Sequence of chain 1.D:
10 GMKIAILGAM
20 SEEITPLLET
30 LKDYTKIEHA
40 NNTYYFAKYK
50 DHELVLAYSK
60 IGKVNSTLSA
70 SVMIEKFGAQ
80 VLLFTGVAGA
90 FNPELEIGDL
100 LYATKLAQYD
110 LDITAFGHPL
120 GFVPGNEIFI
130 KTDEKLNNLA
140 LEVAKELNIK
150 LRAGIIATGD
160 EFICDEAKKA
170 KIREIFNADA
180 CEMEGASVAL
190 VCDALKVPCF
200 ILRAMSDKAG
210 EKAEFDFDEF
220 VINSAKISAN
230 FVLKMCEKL

A small-molecule ligand and the protein it binds are described below.
Small molecule (SMILES): CCCCSC[C@H]1CN(Cc2c[nH]c3c(N)ncnc23)C[C@@H]1O

Binding-site contacts:
Ligand atom C2 contacts residue GLU160 of chain 1.D at 3.6 Å.
Ligand atom C8 contacts residue ASP206 of chain 1.D at 3.8 Å.
Ligand atom N6 contacts residue ALA208 of chain 1.D at 3.8 Å.
Ligand atom O3' contacts residue ALA18 of chain 1.D at 3.5 Å.
Ligand atom N1 contacts residue CYS180 of chain 1.D at 3.6 Å (h-bond).
Ligand atom O3' contacts residue ILE60 of chain 1.D at 3.4 Å.
Ligand atom C3' contacts residue MET182 of chain 1.D at 3.8 Å (hydrophobic).
Ligand atom N3 contacts residue MET182 of chain 1.D at 3.5 Å.
Ligand atom C2' contacts residue GLU183 of chain 1.D at 3.5 Å.
Ligand atom N7 contacts residue GLY88 of chain 1.D at 3.1 Å (h-bond).
Ligand atom C1' contacts residue PHE216 of chain 1.D at 3.5 Å (hydrophobic).
Ligand atom C21 contacts residue ILE60 of chain 1.D at 3.7 Å (hydrophobic).
Ligand atom C9 contacts residue ALA87 of chain 1.D at 3.7 Å (hydrophobic).
Ligand atom C5' contacts residue PHE161 of chain 1.D at 3.6 Å (hydrophobic).
Ligand atom N7 contacts residue SER205 of chain 1.D at 3.7 Å.
Ligand atom N7 contacts residue ALA87 of chain 1.D at 3.3 Å.
Ligand atom C2 contacts residue PHE161 of chain 1.D at 3.8 Å (hydrophobic).
Ligand atom C6 contacts residue CYS180 of chain 1.D at 3.7 Å (hydrophobic).
Ligand atom C6 contacts residue PHE161 of chain 1.D at 3.4 Å (hydrophobic).
Ligand atom C8 contacts residue GLY88 of chain 1.D at 3.4 Å.
Ligand atom C3' contacts residue GLU183 of chain 1.D at 3.6 Å.
Ligand atom C8 contacts residue SER205 of chain 1.D at 3.5 Å.
Ligand atom C21 contacts residue PHE115 of chain 1.C at 3.7 Å (hydrophobic).
Ligand atom C3' contacts residue ILE60 of chain 1.D at 3.8 Å (hydrophobic).
Ligand atom C8 contacts residue ALA87 of chain 1.D at 3.2 Å (hydrophobic).
Ligand atom N1 contacts residue ILE162 of chain 1.D at 3.0 Å (h-bond).
Ligand atom N6 contacts residue ASP206 of chain 1.D at 3.2 Å (salt-bridge).
Ligand atom C5 contacts residue GLY88 of chain 1.D at 3.5 Å.
Ligand atom C5 contacts residue PHE161 of chain 1.D at 3.5 Å (hydrophobic).
Ligand atom N7 contacts residue ASP206 of chain 1.D at 2.9 Å (salt-bridge).
Ligand atom C2 contacts residue MET182 of chain 1.D at 3.7 Å (hydrophobic).
Ligand atom C2 contacts residue ILE162 of chain 1.D at 3.8 Å (hydrophobic).
Ligand atom C10 contacts residue VAL86 of chain 1.D at 3.1 Å (hydrophobic).
Ligand atom O3' contacts residue GLU183 of chain 1.D at 2.9 Å (salt-bridge).
Ligand atom N1 contacts residue PHE161 of chain 1.D at 3.5 Å.
Ligand atom C2' contacts residue MET182 of chain 1.D at 3.8 Å (hydrophobic).
Ligand atom C20 contacts residue ILE60 of chain 1.D at 3.7 Å (hydrophobic).
Ligand atom N3 contacts residue GLU181 of chain 1.D at 3.5 Å.
Ligand atom N6 contacts residue ILE162 of chain 1.D at 2.9 Å (h-bond).
Ligand atom N6 contacts residue PHE161 of chain 1.D at 3.6 Å.

Sequence of chain 1.C:
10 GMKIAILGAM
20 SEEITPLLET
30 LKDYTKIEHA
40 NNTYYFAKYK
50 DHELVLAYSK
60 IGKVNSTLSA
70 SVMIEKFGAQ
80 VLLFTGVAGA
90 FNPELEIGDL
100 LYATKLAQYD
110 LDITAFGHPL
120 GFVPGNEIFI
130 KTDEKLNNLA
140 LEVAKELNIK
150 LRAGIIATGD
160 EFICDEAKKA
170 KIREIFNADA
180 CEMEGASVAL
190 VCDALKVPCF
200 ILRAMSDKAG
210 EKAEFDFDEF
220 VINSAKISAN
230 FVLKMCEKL